Binding-site contacts:
Ligand atom C4 contacts residue SER76 of chain 1.C at 3.6 Å.
Ligand atom N2 contacts residue ASN74 of chain 1.C at 3.2 Å (h-bond).
Ligand atom C5 contacts residue SER76 of chain 1.C at 4.1 Å.
Ligand atom C3 contacts residue SER76 of chain 1.C at 4.2 Å.
Ligand atom O5 contacts residue ASN74 of chain 1.C at 2.5 Å (h-bond).
Ligand atom C4 contacts residue ASN74 of chain 1.C at 4.1 Å.
Ligand atom C1 contacts residue SER76 of chain 1.C at 4.2 Å.
Ligand atom O3 contacts residue SER76 of chain 1.C at 4.5 Å.
Ligand atom C5 contacts residue ASN74 of chain 1.C at 3.5 Å.
Ligand atom C6 contacts residue ASN74 of chain 1.C at 3.4 Å.
Ligand atom C2 contacts residue ASN74 of chain 1.C at 2.6 Å.
Ligand atom C7 contacts residue ASN74 of chain 1.C at 3.6 Å.
Ligand atom C3 contacts residue ASN74 of chain 1.C at 3.8 Å.
Ligand atom C8 contacts residue ASN74 of chain 1.C at 3.5 Å.
Ligand atom C2 contacts residue SER76 of chain 1.C at 3.8 Å.
Ligand atom O6 contacts residue ASN74 of chain 1.C at 4.1 Å.
Ligand atom C1 contacts residue ASN74 of chain 1.C at 1.4 Å.
Ligand atom C8 contacts residue SER76 of chain 1.C at 4.1 Å.
Ligand atom C6 contacts residue SER76 of chain 1.C at 3.5 Å.

Sequence of chain 1.C:
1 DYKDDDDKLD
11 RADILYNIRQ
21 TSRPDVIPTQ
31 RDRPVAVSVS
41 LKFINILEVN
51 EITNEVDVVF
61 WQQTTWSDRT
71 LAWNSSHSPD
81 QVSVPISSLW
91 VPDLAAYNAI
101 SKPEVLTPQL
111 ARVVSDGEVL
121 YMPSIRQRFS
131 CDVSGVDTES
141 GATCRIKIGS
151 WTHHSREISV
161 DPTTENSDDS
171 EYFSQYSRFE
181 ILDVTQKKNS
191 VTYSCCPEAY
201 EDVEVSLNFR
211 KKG

A protein and the small-molecule ligand that binds it are described below.
Small molecule (SMILES): CC(=O)N[C@@H]1[C@@H](O)[C@H](O)[C@@H](CO)O[C@H]1O